Sequence of chain 1.B:
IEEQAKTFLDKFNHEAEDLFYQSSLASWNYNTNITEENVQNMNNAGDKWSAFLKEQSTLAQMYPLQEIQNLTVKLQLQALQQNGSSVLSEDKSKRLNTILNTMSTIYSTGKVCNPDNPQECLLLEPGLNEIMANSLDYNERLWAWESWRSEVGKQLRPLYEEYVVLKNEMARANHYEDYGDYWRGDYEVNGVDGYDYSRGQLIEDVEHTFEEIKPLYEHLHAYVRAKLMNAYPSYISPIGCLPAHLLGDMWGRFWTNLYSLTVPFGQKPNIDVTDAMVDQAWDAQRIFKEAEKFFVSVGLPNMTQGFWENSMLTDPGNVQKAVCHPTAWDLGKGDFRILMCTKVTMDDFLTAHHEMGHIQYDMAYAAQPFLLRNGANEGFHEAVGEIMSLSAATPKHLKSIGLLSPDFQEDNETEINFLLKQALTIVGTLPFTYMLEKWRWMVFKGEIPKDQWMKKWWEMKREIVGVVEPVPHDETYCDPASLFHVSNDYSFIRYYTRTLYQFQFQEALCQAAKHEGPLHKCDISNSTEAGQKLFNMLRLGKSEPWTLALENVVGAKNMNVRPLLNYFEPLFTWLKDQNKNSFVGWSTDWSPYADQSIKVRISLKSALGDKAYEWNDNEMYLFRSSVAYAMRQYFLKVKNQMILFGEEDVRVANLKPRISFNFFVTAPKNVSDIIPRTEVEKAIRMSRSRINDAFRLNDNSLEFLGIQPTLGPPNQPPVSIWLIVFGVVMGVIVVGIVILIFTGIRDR

Binding-site contacts:
Ligand atom C5 contacts residue ASN444 of chain 1.B at 3.7 Å.
Ligand atom C8 contacts residue ILE448 of chain 1.B at 4.4 Å (hydrophobic).
Ligand atom O5 contacts residue ASN444 of chain 1.B at 2.4 Å (h-bond).
Ligand atom C8 contacts residue TRP606 of chain 1.B at 4.0 Å (hydrophobic).
Ligand atom C7 contacts residue ASN444 of chain 1.B at 3.3 Å.
Ligand atom C2 contacts residue ASN444 of chain 1.B at 2.4 Å.
Ligand atom C4 contacts residue ASN444 of chain 1.B at 4.2 Å.
Ligand atom C8 contacts residue ASN444 of chain 1.B at 4.3 Å.
Ligand atom O7 contacts residue ASN444 of chain 1.B at 3.3 Å (h-bond).
Ligand atom C3 contacts residue ASN444 of chain 1.B at 3.8 Å.
Ligand atom C8 contacts residue PHE297 of chain 1.B at 3.8 Å (hydrophobic).
Ligand atom N2 contacts residue ASN444 of chain 1.B at 2.9 Å (h-bond).
Ligand atom C1 contacts residue ASN444 of chain 1.B at 1.4 Å.

The small molecule below binds the protein below.
Small molecule (SMILES): CC(=O)N[C@H]1[C@H](O[C@H]2[C@H](O)[C@@H](NC(C)=O)CO[C@@H]2CO)O[C@H](CO)[C@@H](O)[C@@H]1O